Sequence of chain 1.A:
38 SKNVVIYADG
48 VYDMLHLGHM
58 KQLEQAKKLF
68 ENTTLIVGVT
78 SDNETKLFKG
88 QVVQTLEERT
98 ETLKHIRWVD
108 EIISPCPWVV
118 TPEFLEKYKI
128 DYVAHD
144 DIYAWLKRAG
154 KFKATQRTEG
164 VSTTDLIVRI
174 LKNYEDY

Binding-site contacts:
Ligand atom C01 contacts residue LYS175 of chain 1.A at 3.7 Å.
Ligand atom O05 contacts residue TYR177 of chain 1.A at 4.3 Å.
Ligand atom O05 contacts residue ASP179 of chain 1.A at 3.5 Å (salt-bridge).
Ligand atom C04 contacts residue TYR177 of chain 1.A at 4.0 Å (hydrophobic).
Ligand atom C01 contacts residue LEU174 of chain 1.A at 4.1 Å (hydrophobic).
Ligand atom N06 contacts residue TYR177 of chain 1.A at 3.0 Å (h-bond).
Ligand atom C04 contacts residue ASP179 of chain 1.A at 3.3 Å.
Ligand atom C02 contacts residue LYS175 of chain 1.A at 4.2 Å.
Ligand atom N06 contacts residue ASP179 of chain 1.A at 3.7 Å.
Ligand atom N07 contacts residue ASP179 of chain 1.A at 3.1 Å (salt-bridge).
Ligand atom N06 contacts residue LEU174 of chain 1.A at 3.3 Å (h-bond).
Ligand atom C04 contacts residue LYS175 of chain 1.A at 4.5 Å.
Ligand atom C03 contacts residue ASP179 of chain 1.A at 3.4 Å.
Ligand atom N06 contacts residue LYS175 of chain 1.A at 3.7 Å.

This protein binds this small molecule.
Small molecule (SMILES): CC[C@@H](N)C(N)=O